Binding-site contacts:
Ligand atom C4 contacts residue TRP212 of chain 1.B at 3.8 Å (hydrophobic).
Ligand atom C2 contacts residue HIS41 of chain 1.B at 3.5 Å.
Ligand atom C21 contacts residue HIS41 of chain 1.B at 3.6 Å.
Ligand atom C4 contacts residue LYS189 of chain 1.B at 3.6 Å.
Ligand atom N6 contacts residue SER211 of chain 1.B at 3.7 Å.
Ligand atom C2 contacts residue TRP212 of chain 1.B at 3.7 Å (hydrophobic).
Ligand atom C1 contacts residue LYS189 of chain 1.B at 3.7 Å.
Ligand atom C29 contacts residue CYS42 of chain 1.B at 3.7 Å (hydrophobic).
Ligand atom C20 contacts residue SER192 of chain 1.B at 3.5 Å.
Ligand atom N18 contacts residue SER187 of chain 1.B at 3.5 Å (h-bond).
Ligand atom C11 contacts residue LYS189 of chain 1.B at 3.6 Å.
Ligand atom C26 contacts residue SER187 of chain 1.B at 3.4 Å.
Ligand atom N14 contacts residue HIS41 of chain 1.B at 3.6 Å.
Ligand atom C11 contacts residue SER211 of chain 1.B at 3.6 Å.
Ligand atom C10 contacts residue GLY213 of chain 1.B at 3.7 Å.
Ligand atom C22 contacts residue GLY215 of chain 1.B at 3.6 Å.
Ligand atom N6 contacts residue LYS189 of chain 1.B at 3.6 Å.
Ligand atom N18 contacts residue GLY215 of chain 1.B at 3.8 Å.
Ligand atom C28 contacts residue LEU25 of chain 1.B at 3.6 Å (hydrophobic).
Ligand atom C1 contacts residue TRP212 of chain 1.B at 3.7 Å (hydrophobic).
Ligand atom N14 contacts residue ASP44 of chain 1.B at 3.7 Å.
Ligand atom N6 contacts residue SER192 of chain 1.B at 2.9 Å (h-bond).
Ligand atom N5 contacts residue LYS189 of chain 1.B at 3.7 Å.
Ligand atom C26 contacts residue CYS188 of chain 1.B at 3.7 Å (hydrophobic).
Ligand atom C8 contacts residue GLY213 of chain 1.B at 3.7 Å.
Ligand atom C10 contacts residue LYS189 of chain 1.B at 3.7 Å.
Ligand atom C28 contacts residue CYS26 of chain 1.B at 3.8 Å (hydrophobic).
Ligand atom N6 contacts residue TRP212 of chain 1.B at 3.5 Å.
Ligand atom C20 contacts residue CYS188 of chain 1.B at 3.6 Å (hydrophobic).
Ligand atom C11 contacts residue TRP212 of chain 1.B at 3.7 Å (hydrophobic).
Ligand atom O23 contacts residue LYS45 of chain 1.B at 3.6 Å.
Ligand atom C22 contacts residue GLY213 of chain 1.B at 3.8 Å.
Ligand atom C20 contacts residue SER211 of chain 1.B at 3.2 Å.
Ligand atom C7 contacts residue LYS189 of chain 1.B at 3.7 Å.
Ligand atom C11 contacts residue CYS188 of chain 1.B at 3.7 Å (hydrophobic).
Ligand atom C19 contacts residue HIS41 of chain 1.B at 3.5 Å.
Ligand atom C11 contacts residue SER192 of chain 1.B at 3.5 Å.
Ligand atom O17 contacts residue HIS41 of chain 1.B at 2.7 Å (h-bond).
Ligand atom O16 contacts residue TRP212 of chain 1.B at 3.5 Å.
Ligand atom O17 contacts residue SER192 of chain 1.B at 2.9 Å (h-bond).

This protein binds this small molecule.
Small molecule (SMILES): O=C(NCc1cccc(-n2ncc(-c3cc4cnccc4[nH]3)c2O)c1)[C@@H](O)CO

Sequence of chain 1.B:
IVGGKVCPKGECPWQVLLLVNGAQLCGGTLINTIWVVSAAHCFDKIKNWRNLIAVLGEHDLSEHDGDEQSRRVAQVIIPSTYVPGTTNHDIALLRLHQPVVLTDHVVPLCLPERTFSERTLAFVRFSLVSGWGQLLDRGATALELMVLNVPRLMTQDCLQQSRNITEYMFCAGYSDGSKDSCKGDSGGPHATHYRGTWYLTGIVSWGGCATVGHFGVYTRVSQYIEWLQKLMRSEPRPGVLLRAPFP